This small molecule binds to this protein.
Small molecule (SMILES): O=C(O)c1ccnc(C(=O)O)c1

Sequence of chain 1.A:
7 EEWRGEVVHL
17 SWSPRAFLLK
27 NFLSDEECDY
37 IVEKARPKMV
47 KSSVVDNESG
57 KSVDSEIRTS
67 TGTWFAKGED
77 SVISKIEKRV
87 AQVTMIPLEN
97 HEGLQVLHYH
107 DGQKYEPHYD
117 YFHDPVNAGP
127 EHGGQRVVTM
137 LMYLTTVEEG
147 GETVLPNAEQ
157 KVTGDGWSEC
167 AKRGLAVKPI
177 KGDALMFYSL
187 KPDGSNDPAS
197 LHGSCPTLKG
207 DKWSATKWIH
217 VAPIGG

Binding-site contacts:
Ligand atom C21 contacts residue TRP214 of chain 1.A at 3.8 Å (hydrophobic).
Ligand atom O42 contacts residue LEU137 of chain 1.A at 3.3 Å.
Ligand atom C6 contacts residue GLY199 of chain 1.A at 3.9 Å.
Ligand atom O21 contacts residue THR212 of chain 1.A at 2.7 Å (h-bond).
Ligand atom O22 contacts residue TRP214 of chain 1.A at 3.3 Å (h-bond).
Ligand atom O42 contacts residue SER200 of chain 1.A at 3.7 Å.
Ligand atom C2 contacts residue ZN1 of chain 1.C at 2.9 Å.
Ligand atom N1 contacts residue HIS198 of chain 1.A at 3.2 Å.
Ligand atom C41 contacts residue LEU137 of chain 1.A at 3.5 Å (hydrophobic).
Ligand atom O22 contacts residue ASP116 of chain 1.A at 3.0 Å (salt-bridge).
Ligand atom O42 contacts residue THR149 of chain 1.A at 2.8 Å (h-bond).
Ligand atom O21 contacts residue TRP214 of chain 1.A at 3.5 Å.
Ligand atom C41 contacts residue THR149 of chain 1.A at 3.9 Å.
Ligand atom C6 contacts residue ZN1 of chain 1.C at 3.3 Å.
Ligand atom C21 contacts residue ZN1 of chain 1.C at 2.9 Å.
Ligand atom C4 contacts residue TYR105 of chain 1.A at 3.7 Å (hydrophobic).
Ligand atom C2 contacts residue TYR111 of chain 1.A at 3.9 Å (hydrophobic).
Ligand atom N1 contacts residue HIS114 of chain 1.A at 3.0 Å (h-bond).
Ligand atom O22 contacts residue ZN1 of chain 1.C at 2.1 Å.
Ligand atom O21 contacts residue LEU103 of chain 1.A at 4.0 Å.
Ligand atom C6 contacts residue HIS198 of chain 1.A at 3.0 Å.
Ligand atom C5 contacts residue GLY199 of chain 1.A at 3.5 Å.
Ligand atom C21 contacts residue THR212 of chain 1.A at 3.6 Å.
Ligand atom C4 contacts residue LEU137 of chain 1.A at 3.6 Å (hydrophobic).
Ligand atom C41 contacts residue LYS208 of chain 1.A at 3.4 Å.
Ligand atom C41 contacts residue TYR105 of chain 1.A at 3.5 Å (hydrophobic).
Ligand atom O22 contacts residue HIS114 of chain 1.A at 3.6 Å.
Ligand atom N1 contacts residue TYR111 of chain 1.A at 3.9 Å.
Ligand atom C41 contacts residue SER200 of chain 1.A at 3.7 Å.
Ligand atom O41 contacts residue LEU137 of chain 1.A at 3.6 Å.
Ligand atom O41 contacts residue LYS208 of chain 1.A at 3.4 Å (salt-bridge).
Ligand atom O41 contacts residue SER210 of chain 1.A at 3.3 Å (h-bond).
Ligand atom C3 contacts residue TYR105 of chain 1.A at 3.9 Å (hydrophobic).
Ligand atom N1 contacts residue ZN1 of chain 1.C at 2.2 Å.
Ligand atom O42 contacts residue LYS208 of chain 1.A at 2.7 Å (salt-bridge).
Ligand atom C6 contacts residue HIS114 of chain 1.A at 3.3 Å.
Ligand atom O41 contacts residue TYR105 of chain 1.A at 3.0 Å (h-bond).
Ligand atom C3 contacts residue LEU137 of chain 1.A at 3.7 Å (hydrophobic).
Ligand atom C5 contacts residue SER200 of chain 1.A at 3.7 Å.
Ligand atom O22 contacts residue HIS198 of chain 1.A at 3.9 Å.